This protein binds this small molecule.
Small molecule (SMILES): CC(=O)N[C@H]1[C@H](O[C@H]2[C@H](O)[C@@H](NC(C)=O)CO[C@@H]2CO[C@@H]2O[C@@H](C)[C@@H](O)[C@@H](O)[C@@H]2O)O[C@H](CO)[C@@H](O[C@@H]2O[C@H](CO[C@H]3O[C@H](CO)[C@@H](O)[C@H](O)[C@@H]3O)[C@@H](O)[C@H](O[C@H]3O[C@H](CO)[C@@H](O)[C@H](O)[C@@H]3O)[C@@H]2O)[C@@H]1O

Sequence of chain 1.B:
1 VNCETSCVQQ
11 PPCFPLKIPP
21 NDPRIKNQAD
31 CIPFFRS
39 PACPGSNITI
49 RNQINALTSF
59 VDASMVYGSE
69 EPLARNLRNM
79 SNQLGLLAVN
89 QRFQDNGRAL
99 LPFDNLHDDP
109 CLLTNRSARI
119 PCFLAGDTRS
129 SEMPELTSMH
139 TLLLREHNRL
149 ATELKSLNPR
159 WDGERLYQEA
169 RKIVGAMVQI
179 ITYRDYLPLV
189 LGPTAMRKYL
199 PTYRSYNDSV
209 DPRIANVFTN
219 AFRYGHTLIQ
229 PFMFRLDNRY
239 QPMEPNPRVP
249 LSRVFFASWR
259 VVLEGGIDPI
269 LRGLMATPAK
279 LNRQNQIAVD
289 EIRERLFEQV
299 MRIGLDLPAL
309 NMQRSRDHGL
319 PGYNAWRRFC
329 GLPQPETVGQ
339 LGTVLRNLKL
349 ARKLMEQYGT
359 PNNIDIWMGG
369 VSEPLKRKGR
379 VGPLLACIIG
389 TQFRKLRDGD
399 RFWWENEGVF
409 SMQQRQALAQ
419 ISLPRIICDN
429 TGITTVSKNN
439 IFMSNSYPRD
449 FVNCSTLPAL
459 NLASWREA

Binding-site contacts:
Ligand atom C8 contacts residue ASN205 of chain 1.B at 4.3 Å.
Ligand atom C6 contacts residue ASP396 of chain 1.B at 4.2 Å.
Ligand atom C1 contacts residue VAL208 of chain 1.B at 4.3 Å (hydrophobic).
Ligand atom C4 contacts residue ASN205 of chain 1.B at 4.2 Å.
Ligand atom C6 contacts residue SER207 of chain 1.B at 4.2 Å.
Ligand atom C2 contacts residue ASN205 of chain 1.B at 2.5 Å.
Ligand atom C6 contacts residue LYS393 of chain 1.B at 4.4 Å.
Ligand atom O7 contacts residue ASN205 of chain 1.B at 3.3 Å (h-bond).
Ligand atom C5 contacts residue ASN205 of chain 1.B at 3.6 Å.
Ligand atom C1 contacts residue ASN205 of chain 1.B at 1.4 Å.
Ligand atom C6 contacts residue ARG392 of chain 1.B at 4.0 Å.
Ligand atom O5 contacts residue SER207 of chain 1.B at 4.4 Å.
Ligand atom C3 contacts residue ASN205 of chain 1.B at 3.7 Å.
Ligand atom O5 contacts residue ASN205 of chain 1.B at 2.3 Å (h-bond).
Ligand atom O5 contacts residue VAL208 of chain 1.B at 4.2 Å.
Ligand atom C1 contacts residue SER207 of chain 1.B at 4.3 Å.
Ligand atom C6 contacts residue VAL208 of chain 1.B at 3.8 Å (hydrophobic).
Ligand atom O6 contacts residue VAL208 of chain 1.B at 4.4 Å.
Ligand atom O5 contacts residue VAL208 of chain 1.B at 3.5 Å.
Ligand atom C5 contacts residue SER207 of chain 1.B at 4.2 Å.
Ligand atom C4 contacts residue ARG392 of chain 1.B at 3.7 Å.
Ligand atom C7 contacts residue ASN205 of chain 1.B at 3.2 Å.
Ligand atom C6 contacts residue VAL208 of chain 1.B at 4.1 Å (hydrophobic).
Ligand atom C5 contacts residue VAL208 of chain 1.B at 4.3 Å (hydrophobic).
Ligand atom O3 contacts residue ARG392 of chain 1.B at 4.2 Å.
Ligand atom O4 contacts residue ARG392 of chain 1.B at 3.7 Å.
Ligand atom C8 contacts residue SER207 of chain 1.B at 3.5 Å.
Ligand atom C5 contacts residue VAL208 of chain 1.B at 4.0 Å (hydrophobic).
Ligand atom N2 contacts residue ASN205 of chain 1.B at 2.9 Å (h-bond).